Binding-site contacts:
Ligand atom C1 contacts residue TYR32 of chain 1.C at 4.0 Å (hydrophobic).
Ligand atom O2' contacts residue TYR32 of chain 1.C at 3.6 Å.
Ligand atom C3 contacts residue VAL45 of chain 1.D at 4.3 Å (hydrophobic).
Ligand atom O1' contacts residue PHE59 of chain 1.D at 3.7 Å.
Ligand atom O1' contacts residue ARG63 of chain 1.D at 2.9 Å (salt-bridge).
Ligand atom O2 contacts residue VAL131 of chain 1.D at 4.2 Å.
Ligand atom C3 contacts residue LEU56 of chain 1.D at 4.4 Å (hydrophobic).
Ligand atom C6 contacts residue VAL60 of chain 1.D at 4.0 Å (hydrophobic).
Ligand atom C4 contacts residue LEU41 of chain 1.D at 4.2 Å (hydrophobic).
Ligand atom O2' contacts residue ARG63 of chain 1.D at 2.6 Å (salt-bridge).
Ligand atom C6 contacts residue HIS79 of chain 1.D at 4.1 Å.
Ligand atom C4 contacts residue ARG42 of chain 1.D at 4.3 Å.
Ligand atom C5 contacts residue LEU56 of chain 1.D at 4.2 Å (hydrophobic).
Ligand atom C1' contacts residue ARG63 of chain 1.D at 3.2 Å.
Ligand atom C2 contacts residue GLY31 of chain 1.C at 3.8 Å.
Ligand atom C1 contacts residue VAL60 of chain 1.D at 3.9 Å (hydrophobic).
Ligand atom C2 contacts residue TYR32 of chain 1.C at 4.5 Å (hydrophobic).
Ligand atom O2' contacts residue GLY31 of chain 1.C at 4.0 Å.
Ligand atom O1' contacts residue PRO29 of chain 1.C at 4.3 Å.
Ligand atom C1' contacts residue TYR32 of chain 1.C at 3.8 Å (hydrophobic).
Ligand atom O1' contacts residue VAL60 of chain 1.D at 4.1 Å.
Ligand atom C3 contacts residue LEU41 of chain 1.D at 4.2 Å (hydrophobic).
Ligand atom C3 contacts residue GLY31 of chain 1.C at 3.9 Å.
Ligand atom O2 contacts residue PRO29 of chain 1.C at 3.8 Å.
Ligand atom O1' contacts residue TYR32 of chain 1.C at 4.4 Å.
Ligand atom C6 contacts residue TYR32 of chain 1.C at 4.4 Å (hydrophobic).
Ligand atom C1 contacts residue GLY31 of chain 1.C at 3.8 Å.
Ligand atom C6 contacts residue GLY31 of chain 1.C at 3.9 Å.
Ligand atom O2 contacts residue GLY31 of chain 1.C at 4.4 Å.
Ligand atom C1' contacts residue VAL60 of chain 1.D at 3.9 Å (hydrophobic).
Ligand atom C4 contacts residue LEU56 of chain 1.D at 4.1 Å (hydrophobic).
Ligand atom O2' contacts residue VAL60 of chain 1.D at 4.3 Å.
Ligand atom C4 contacts residue GLY31 of chain 1.C at 4.0 Å.
Ligand atom C1' contacts residue GLY31 of chain 1.C at 4.1 Å.
Ligand atom C5 contacts residue GLY31 of chain 1.C at 4.0 Å.
Ligand atom O2 contacts residue PHE59 of chain 1.D at 3.5 Å.

A protein and the small-molecule ligand that binds it are described below.
Small molecule (SMILES): O=C(O)c1ccccc1O

Sequence of chain 1.D:
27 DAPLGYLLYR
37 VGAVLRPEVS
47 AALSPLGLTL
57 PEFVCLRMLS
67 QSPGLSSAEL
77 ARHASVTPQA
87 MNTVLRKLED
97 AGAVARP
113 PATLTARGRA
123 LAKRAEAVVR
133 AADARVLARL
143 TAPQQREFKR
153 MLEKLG

Sequence of chain 1.C:
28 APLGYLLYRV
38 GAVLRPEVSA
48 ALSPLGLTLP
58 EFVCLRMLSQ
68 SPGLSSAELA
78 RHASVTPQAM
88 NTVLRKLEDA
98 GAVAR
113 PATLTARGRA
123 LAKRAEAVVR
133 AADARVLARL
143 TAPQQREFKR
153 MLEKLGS